Sequence of chain 1.B:
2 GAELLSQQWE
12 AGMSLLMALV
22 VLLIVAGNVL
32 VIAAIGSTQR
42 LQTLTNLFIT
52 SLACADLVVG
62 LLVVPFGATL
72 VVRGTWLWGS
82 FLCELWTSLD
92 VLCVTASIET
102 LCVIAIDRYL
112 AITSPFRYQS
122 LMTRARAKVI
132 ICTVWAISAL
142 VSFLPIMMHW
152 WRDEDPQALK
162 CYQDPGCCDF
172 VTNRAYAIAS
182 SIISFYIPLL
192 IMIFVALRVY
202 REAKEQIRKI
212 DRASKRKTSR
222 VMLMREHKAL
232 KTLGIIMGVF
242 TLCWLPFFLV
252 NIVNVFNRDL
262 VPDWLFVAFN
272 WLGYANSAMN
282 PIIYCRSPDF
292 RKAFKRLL

This small molecule binds to this protein.
Small molecule (SMILES): CCCCCCCCCC(=O)N(CCO)C[C@@H](O)[C@@H](O)[C@@H](O)[C@@H](O)CO

Binding-site contacts:
Ligand atom C1 contacts residue MET238 of chain 1.B at 4.2 Å (hydrophobic).
Ligand atom C12 contacts residue GLY235 of chain 1.B at 4.4 Å.
Ligand atom O34 contacts residue ALA204 of chain 1.B at 4.3 Å.
Ligand atom C0 contacts residue ARG109 of chain 1.B at 4.3 Å.
Ligand atom C1 contacts residue VAL200 of chain 1.B at 4.0 Å (hydrophobic).
Ligand atom C21 contacts residue LEU231 of chain 1.B at 3.7 Å (hydrophobic).
Ligand atom C0 contacts residue LEU234 of chain 1.B at 4.0 Å (hydrophobic).
Ligand atom C24 contacts residue TYR201 of chain 1.B at 4.1 Å (hydrophobic).
Ligand atom C9 contacts residue GLY235 of chain 1.B at 3.6 Å.
Ligand atom O34 contacts residue LYS205 of chain 1.B at 4.5 Å.
Ligand atom C30 contacts residue HIS228 of chain 1.B at 4.5 Å.
Ligand atom C27 contacts residue TYR201 of chain 1.B at 4.3 Å (hydrophobic).
Ligand atom O34 contacts residue TYR201 of chain 1.B at 3.6 Å.
Ligand atom C0 contacts residue MET238 of chain 1.B at 3.5 Å (hydrophobic).
Ligand atom C21 contacts residue LYS232 of chain 1.B at 4.3 Å.
Ligand atom C24 contacts residue LEU231 of chain 1.B at 4.3 Å (hydrophobic).
Ligand atom C15 contacts residue LEU231 of chain 1.B at 3.8 Å (hydrophobic).
Ligand atom C12 contacts residue LEU231 of chain 1.B at 4.0 Å (hydrophobic).
Ligand atom C1 contacts residue ALA197 of chain 1.B at 4.2 Å (hydrophobic).
Ligand atom C35 contacts residue LYS232 of chain 1.B at 4.3 Å.
Ligand atom C12 contacts residue VAL200 of chain 1.B at 4.3 Å (hydrophobic).
Ligand atom C9 contacts residue LEU234 of chain 1.B at 4.5 Å (hydrophobic).
Ligand atom C24 contacts residue ALA204 of chain 1.B at 3.8 Å (hydrophobic).
Ligand atom C24 contacts residue HIS228 of chain 1.B at 4.3 Å.
Ligand atom C35 contacts residue HIS228 of chain 1.B at 4.2 Å.
Ligand atom C30 contacts residue TYR201 of chain 1.B at 4.2 Å (hydrophobic).
Ligand atom C9 contacts residue LEU231 of chain 1.B at 3.6 Å (hydrophobic).
Ligand atom C15 contacts residue GLY235 of chain 1.B at 4.0 Å.
Ligand atom C12 contacts residue ALA197 of chain 1.B at 4.1 Å (hydrophobic).
Ligand atom C18 contacts residue TYR201 of chain 1.B at 3.7 Å (hydrophobic).
Ligand atom C0 contacts residue ALA106 of chain 1.B at 4.3 Å (hydrophobic).
Ligand atom C18 contacts residue LEU231 of chain 1.B at 4.5 Å (hydrophobic).
Ligand atom C21 contacts residue TYR201 of chain 1.B at 4.4 Å (hydrophobic).